The protein below binds the small molecule below.
Small molecule (SMILES): CCCCCCCC(=O)CC(=O)N[C@H]1CCOC1=O

Sequence of chain 2.B:
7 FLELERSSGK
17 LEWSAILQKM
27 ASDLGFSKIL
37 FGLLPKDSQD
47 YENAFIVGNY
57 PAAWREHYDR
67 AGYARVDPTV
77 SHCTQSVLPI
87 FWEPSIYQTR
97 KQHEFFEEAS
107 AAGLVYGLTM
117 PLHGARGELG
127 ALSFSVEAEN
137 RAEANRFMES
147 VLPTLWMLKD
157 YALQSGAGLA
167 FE

Binding-site contacts:
Ligand atom O contacts residue TYR56 of chain 2.B at 3.4 Å.
Ligand atom OAC contacts residue TRP60 of chain 2.B at 3.8 Å.
Ligand atom CAB contacts residue ALA105 of chain 2.B at 3.8 Å (hydrophobic).
Ligand atom OAM contacts residue TYR64 of chain 2.B at 3.5 Å.
Ligand atom O contacts residue LEU110 of chain 2.B at 4.0 Å.
Ligand atom OAL contacts residue SER129 of chain 2.B at 2.9 Å (h-bond).
Ligand atom N contacts residue THR75 of chain 2.B at 3.4 Å (h-bond).
Ligand atom CAI contacts residue ASP73 of chain 2.B at 3.8 Å.
Ligand atom CAG contacts residue ASP73 of chain 2.B at 3.3 Å.
Ligand atom CAH contacts residue TYR64 of chain 2.B at 3.8 Å (hydrophobic).
Ligand atom CAN contacts residue TYR64 of chain 2.B at 3.7 Å (hydrophobic).
Ligand atom CAG contacts residue THR75 of chain 2.B at 3.6 Å.
Ligand atom CAN contacts residue LEU36 of chain 2.B at 3.9 Å (hydrophobic).
Ligand atom CA contacts residue TRP88 of chain 2.B at 3.5 Å (hydrophobic).
Ligand atom CAS contacts residue LEU40 of chain 2.B at 3.5 Å (hydrophobic).
Ligand atom CB contacts residue TRP88 of chain 2.B at 3.6 Å (hydrophobic).
Ligand atom C contacts residue PHE101 of chain 2.B at 3.9 Å (hydrophobic).
Ligand atom CAB contacts residue TYR93 of chain 2.B at 3.1 Å (hydrophobic).
Ligand atom CAJ contacts residue LEU36 of chain 2.B at 3.7 Å (hydrophobic).
Ligand atom N contacts residue ASP73 of chain 2.B at 2.6 Å (salt-bridge).
Ligand atom CA contacts residue ASP73 of chain 2.B at 3.8 Å.
Ligand atom CAB contacts residue PHE101 of chain 2.B at 3.8 Å (hydrophobic).
Ligand atom O contacts residue TRP60 of chain 2.B at 2.9 Å (h-bond).
Ligand atom CAH contacts residue THR75 of chain 2.B at 3.3 Å.
Ligand atom CAI contacts residue TYR64 of chain 2.B at 3.4 Å (hydrophobic).
Ligand atom CAQ contacts residue TYR47 of chain 2.B at 3.4 Å (hydrophobic).
Ligand atom CAS contacts residue GLY126 of chain 2.B at 3.6 Å.
Ligand atom OAC contacts residue ALA105 of chain 2.B at 3.5 Å.
Ligand atom OAC contacts residue PHE101 of chain 2.B at 3.7 Å.
Ligand atom CAG contacts residue SER129 of chain 2.B at 3.6 Å.
Ligand atom CAP contacts residue TYR47 of chain 2.B at 3.8 Å (hydrophobic).
Ligand atom CAB contacts residue TRP88 of chain 2.B at 3.9 Å (hydrophobic).
Ligand atom CAH contacts residue ASP73 of chain 2.B at 3.2 Å.
Ligand atom CAJ contacts residue TYR64 of chain 2.B at 3.8 Å (hydrophobic).
Ligand atom C contacts residue TRP60 of chain 2.B at 3.8 Å (hydrophobic).
Ligand atom CB contacts residue TYR93 of chain 2.B at 3.2 Å (hydrophobic).
Ligand atom OAL contacts residue TYR56 of chain 2.B at 2.9 Å (h-bond).
Ligand atom CB contacts residue PHE101 of chain 2.B at 3.8 Å (hydrophobic).
Ligand atom CAH contacts residue SER129 of chain 2.B at 3.9 Å.
Ligand atom OAL contacts residue TRP88 of chain 2.B at 3.8 Å.